The small molecule below binds the protein below.
Small molecule (SMILES): Cn1cc(C2CCN(C(=O)C3CCCCC3)CC2)c2cc(NC(=O)c3cc(C#N)ccn3)ccc21

Sequence of chain 1.A:
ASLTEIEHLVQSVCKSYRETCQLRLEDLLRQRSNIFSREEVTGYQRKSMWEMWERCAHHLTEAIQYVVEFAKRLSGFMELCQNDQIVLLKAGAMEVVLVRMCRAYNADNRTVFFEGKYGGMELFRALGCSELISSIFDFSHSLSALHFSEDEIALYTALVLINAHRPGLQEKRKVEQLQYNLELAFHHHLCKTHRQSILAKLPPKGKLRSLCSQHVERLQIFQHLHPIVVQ

Binding-site contacts:
Ligand atom C28 contacts residue GLN30 of chain 1.A at 3.5 Å.
Ligand atom N23 contacts residue HIS67 of chain 1.A at 3.3 Å.
Ligand atom C22 contacts residue ALA112 of chain 1.A at 3.5 Å (hydrophobic).
Ligand atom O3 contacts residue HIS223 of chain 1.A at 3.2 Å (h-bond).
Ligand atom C20 contacts residue PHE132 of chain 1.A at 3.6 Å (hydrophobic).
Ligand atom N18 contacts residue ALA112 of chain 1.A at 3.5 Å.
Ligand atom C20 contacts residue CYS64 of chain 1.A at 3.6 Å (hydrophobic).
Ligand atom N12 contacts residue VAL120 of chain 1.A at 3.6 Å.
Ligand atom C17 contacts residue MET109 of chain 1.A at 3.5 Å (hydrophobic).
Ligand atom C4 contacts residue ALA112 of chain 1.A at 3.4 Å (hydrophobic).
Ligand atom N29 contacts residue GLN30 of chain 1.A at 3.5 Å.
Ligand atom C25 contacts residue LEU31 of chain 1.A at 3.5 Å (hydrophobic).
Ligand atom N21 contacts residue CYS64 of chain 1.A at 3.5 Å (h-bond).
Ligand atom C31 contacts residue LEU140 of chain 1.A at 3.4 Å (hydrophobic).
Ligand atom O5 contacts residue MET109 of chain 1.A at 3.6 Å.
Ligand atom C8 contacts residue VAL120 of chain 1.A at 3.4 Å (hydrophobic).
Ligand atom C2 contacts residue HIS223 of chain 1.A at 3.7 Å.
Ligand atom N29 contacts residue CYS29 of chain 1.A at 3.4 Å (h-bond).
Ligand atom C35 contacts residue VAL120 of chain 1.A at 3.7 Å (hydrophobic).
Ligand atom C35 contacts residue PHE145 of chain 1.A at 3.6 Å (hydrophobic).
Ligand atom C16 contacts residue PHE132 of chain 1.A at 3.7 Å (hydrophobic).
Ligand atom N18 contacts residue PHE121 of chain 1.A at 2.8 Å (h-bond).
Ligand atom O5 contacts residue ALA112 of chain 1.A at 3.7 Å.
Ligand atom C1 contacts residue HIS223 of chain 1.A at 3.4 Å.
Ligand atom N29 contacts residue ARG111 of chain 1.A at 3.4 Å (salt-bridge).
Ligand atom C35 contacts residue ILE144 of chain 1.A at 3.6 Å (hydrophobic).
Ligand atom C13 contacts residue MET109 of chain 1.A at 3.6 Å (hydrophobic).
Ligand atom C26 contacts residue GLN30 of chain 1.A at 3.7 Å.
Ligand atom C13 contacts residue VAL120 of chain 1.A at 3.2 Å (hydrophobic).
Ligand atom C32 contacts residue ARG226 of chain 1.A at 3.6 Å.
Ligand atom C27 contacts residue ALA112 of chain 1.A at 3.6 Å (hydrophobic).
Ligand atom C24 contacts residue PHE121 of chain 1.A at 3.5 Å (hydrophobic).
Ligand atom C32 contacts residue CYS137 of chain 1.A at 3.7 Å (hydrophobic).
Ligand atom N23 contacts residue PHE121 of chain 1.A at 3.2 Å (h-bond).
Ligand atom C17 contacts residue VAL120 of chain 1.A at 3.7 Å (hydrophobic).
Ligand atom C14 contacts residue PHE121 of chain 1.A at 3.5 Å (hydrophobic).
Ligand atom O3 contacts residue LEU68 of chain 1.A at 3.2 Å.
Ligand atom C30 contacts residue ILE141 of chain 1.A at 3.3 Å (hydrophobic).
Ligand atom N29 contacts residue LEU31 of chain 1.A at 3.0 Å (h-bond).
Ligand atom C35 contacts residue SER148 of chain 1.A at 3.7 Å.